This small molecule binds to this protein.
Small molecule (SMILES): CC(=O)N[C@@H]1[C@@H](O)[C@H](O)[C@@H](CO)O[C@H]1O

Binding-site contacts:
Ligand atom C7 contacts residue SER537 of chain 1.B at 3.5 Å.
Ligand atom C2 contacts residue ASN568 of chain 1.B at 2.5 Å.
Ligand atom C3 contacts residue ASN568 of chain 1.B at 3.8 Å.
Ligand atom C2 contacts residue SER537 of chain 1.B at 4.0 Å.
Ligand atom O5 contacts residue SER591 of chain 1.B at 3.8 Å.
Ligand atom C8 contacts residue ASN572 of chain 1.B at 4.3 Å.
Ligand atom C8 contacts residue LYS571 of chain 1.B at 4.2 Å.
Ligand atom O6 contacts residue THR590 of chain 1.B at 3.6 Å.
Ligand atom O5 contacts residue MET566 of chain 1.B at 3.3 Å.
Ligand atom O6 contacts residue MET566 of chain 1.B at 4.0 Å.
Ligand atom C1 contacts residue MET566 of chain 1.B at 3.3 Å (hydrophobic).
Ligand atom O6 contacts residue SER591 of chain 1.B at 3.7 Å.
Ligand atom C2 contacts residue MET566 of chain 1.B at 4.5 Å (hydrophobic).
Ligand atom C6 contacts residue MET566 of chain 1.B at 4.4 Å (hydrophobic).
Ligand atom N2 contacts residue ASN568 of chain 1.B at 3.0 Å (h-bond).
Ligand atom C5 contacts residue ASN568 of chain 1.B at 3.7 Å.
Ligand atom O7 contacts residue LYS571 of chain 1.B at 3.8 Å.
Ligand atom C4 contacts residue ASN568 of chain 1.B at 4.2 Å.
Ligand atom C1 contacts residue SER537 of chain 1.B at 4.4 Å.
Ligand atom O7 contacts residue ASN568 of chain 1.B at 3.1 Å (h-bond).
Ligand atom C8 contacts residue ASN568 of chain 1.B at 3.9 Å.
Ligand atom C1 contacts residue SER591 of chain 1.B at 4.2 Å.
Ligand atom N2 contacts residue SER537 of chain 1.B at 2.9 Å (h-bond).
Ligand atom O5 contacts residue ASN568 of chain 1.B at 2.3 Å (h-bond).
Ligand atom C8 contacts residue SER537 of chain 1.B at 3.2 Å.
Ligand atom C3 contacts residue SER537 of chain 1.B at 4.3 Å.
Ligand atom C7 contacts residue ASN568 of chain 1.B at 3.3 Å.
Ligand atom C5 contacts residue MET566 of chain 1.B at 3.5 Å (hydrophobic).
Ligand atom C1 contacts residue ASN568 of chain 1.B at 1.4 Å.

Sequence of chain 1.B:
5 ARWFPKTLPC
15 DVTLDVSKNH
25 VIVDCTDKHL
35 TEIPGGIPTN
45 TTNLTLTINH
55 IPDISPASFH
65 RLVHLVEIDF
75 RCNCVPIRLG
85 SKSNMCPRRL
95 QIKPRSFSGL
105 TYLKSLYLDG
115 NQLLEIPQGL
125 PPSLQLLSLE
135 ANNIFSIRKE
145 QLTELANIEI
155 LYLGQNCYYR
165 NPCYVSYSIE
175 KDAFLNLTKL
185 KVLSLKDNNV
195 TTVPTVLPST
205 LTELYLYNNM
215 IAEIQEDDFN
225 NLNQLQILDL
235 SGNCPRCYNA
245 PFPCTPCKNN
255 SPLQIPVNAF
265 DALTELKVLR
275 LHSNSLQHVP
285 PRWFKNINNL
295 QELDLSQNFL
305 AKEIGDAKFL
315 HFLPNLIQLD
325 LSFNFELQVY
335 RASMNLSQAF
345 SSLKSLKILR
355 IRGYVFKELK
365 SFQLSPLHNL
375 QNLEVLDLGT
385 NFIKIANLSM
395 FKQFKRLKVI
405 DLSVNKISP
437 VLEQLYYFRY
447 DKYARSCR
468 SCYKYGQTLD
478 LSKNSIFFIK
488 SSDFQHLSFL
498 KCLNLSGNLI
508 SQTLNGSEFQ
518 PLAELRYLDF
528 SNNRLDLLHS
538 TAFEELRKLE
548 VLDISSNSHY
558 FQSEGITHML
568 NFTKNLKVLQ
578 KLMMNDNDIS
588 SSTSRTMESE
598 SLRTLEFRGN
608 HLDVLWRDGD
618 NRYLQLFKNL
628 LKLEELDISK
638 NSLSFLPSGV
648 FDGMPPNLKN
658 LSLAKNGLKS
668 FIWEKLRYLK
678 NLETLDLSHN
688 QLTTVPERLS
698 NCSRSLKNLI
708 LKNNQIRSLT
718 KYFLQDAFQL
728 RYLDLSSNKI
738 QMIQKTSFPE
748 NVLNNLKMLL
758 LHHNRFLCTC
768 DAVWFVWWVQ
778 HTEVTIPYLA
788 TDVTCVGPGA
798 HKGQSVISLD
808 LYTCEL